Sequence of chain 1.C:
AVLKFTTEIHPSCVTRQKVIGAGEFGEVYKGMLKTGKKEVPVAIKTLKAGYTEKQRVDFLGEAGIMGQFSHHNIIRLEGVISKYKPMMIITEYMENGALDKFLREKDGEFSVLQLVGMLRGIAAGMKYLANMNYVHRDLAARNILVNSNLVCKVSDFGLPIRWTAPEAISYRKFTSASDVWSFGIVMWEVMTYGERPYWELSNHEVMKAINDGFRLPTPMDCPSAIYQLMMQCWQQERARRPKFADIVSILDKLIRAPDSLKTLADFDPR

Binding-site contacts:
Ligand atom NAN contacts residue ALA50 of chain 1.C at 3.6 Å.
Ligand atom NAD contacts residue ALA27 of chain 1.C at 4.0 Å.
Ligand atom N1 contacts residue LEU152 of chain 1.C at 4.2 Å.
Ligand atom CAQ contacts residue MET101 of chain 1.C at 3.2 Å (hydrophobic).
Ligand atom C6 contacts residue THR98 of chain 1.C at 3.8 Å.
Ligand atom NAP contacts residue ALA50 of chain 1.C at 3.9 Å.
Ligand atom CAB contacts residue VAL33 of chain 1.C at 4.1 Å (hydrophobic).
Ligand atom CAQ contacts residue ILE25 of chain 1.C at 3.7 Å (hydrophobic).
Ligand atom CAO contacts residue ALA50 of chain 1.C at 3.2 Å (hydrophobic).
Ligand atom NAP contacts residue THR98 of chain 1.C at 2.8 Å (h-bond).
Ligand atom NAM contacts residue MET101 of chain 1.C at 3.9 Å.
Ligand atom CAF contacts residue ALA27 of chain 1.C at 3.5 Å (hydrophobic).
Ligand atom CAO contacts residue TYR100 of chain 1.C at 4.1 Å (hydrophobic).
Ligand atom CAE contacts residue VAL33 of chain 1.C at 3.8 Å (hydrophobic).
Ligand atom NAN contacts residue GLU99 of chain 1.C at 4.0 Å.
Ligand atom NAP contacts residue LEU152 of chain 1.C at 4.1 Å.
Ligand atom C2 contacts residue VAL33 of chain 1.C at 3.9 Å (hydrophobic).
Ligand atom NAN contacts residue MET101 of chain 1.C at 3.0 Å (h-bond).
Ligand atom C5 contacts residue ALA50 of chain 1.C at 3.4 Å (hydrophobic).
Ligand atom N3 contacts residue VAL33 of chain 1.C at 4.1 Å.
Ligand atom C6 contacts residue ALA50 of chain 1.C at 3.8 Å (hydrophobic).
Ligand atom NAM contacts residue ALA50 of chain 1.C at 4.0 Å.
Ligand atom C4 contacts residue LEU152 of chain 1.C at 3.9 Å (hydrophobic).
Ligand atom C6 contacts residue LEU152 of chain 1.C at 3.7 Å (hydrophobic).
Ligand atom CAO contacts residue LEU152 of chain 1.C at 3.8 Å (hydrophobic).
Ligand atom CAA contacts residue VAL33 of chain 1.C at 4.0 Å (hydrophobic).
Ligand atom CAO contacts residue MET101 of chain 1.C at 3.7 Å (hydrophobic).
Ligand atom C5 contacts residue THR98 of chain 1.C at 4.1 Å.
Ligand atom CAO contacts residue THR98 of chain 1.C at 3.9 Å.
Ligand atom C4 contacts residue ALA50 of chain 1.C at 3.9 Å (hydrophobic).
Ligand atom CAC contacts residue VAL33 of chain 1.C at 3.8 Å (hydrophobic).
Ligand atom CAO contacts residue GLU99 of chain 1.C at 3.3 Å.
Ligand atom CAF contacts residue VAL33 of chain 1.C at 3.9 Å (hydrophobic).
Ligand atom CAF contacts residue GLY28 of chain 1.C at 3.7 Å.
Ligand atom C5 contacts residue LEU152 of chain 1.C at 3.5 Å (hydrophobic).
Ligand atom CAQ contacts residue TYR100 of chain 1.C at 3.9 Å (hydrophobic).
Ligand atom CAC contacts residue LYS52 of chain 1.C at 4.1 Å.
Ligand atom CAE contacts residue GLY28 of chain 1.C at 3.9 Å.
Ligand atom NAN contacts residue TYR100 of chain 1.C at 3.8 Å.
Ligand atom NAD contacts residue VAL33 of chain 1.C at 4.1 Å.

This protein binds this small molecule.
Small molecule (SMILES): Cn1ncc2c(N)nc(-c3cccnc3)nc21